Binding-site contacts:
Ligand atom O7 contacts residue ASN719 of chain 1.A at 4.0 Å.
Ligand atom O3 contacts residue GLN1073 of chain 1.A at 4.1 Å.
Ligand atom C3 contacts residue ASN719 of chain 1.A at 3.6 Å.
Ligand atom O3 contacts residue ASN719 of chain 1.A at 3.9 Å.
Ligand atom C5 contacts residue LEU924 of chain 1.A at 4.0 Å (hydrophobic).
Ligand atom C7 contacts residue ASN719 of chain 1.A at 4.0 Å.
Ligand atom O6 contacts residue GLN928 of chain 1.A at 3.8 Å.
Ligand atom C5 contacts residue ASN719 of chain 1.A at 3.6 Å.
Ligand atom O5 contacts residue ASN719 of chain 1.A at 2.3 Å (h-bond).
Ligand atom C4 contacts residue ASN719 of chain 1.A at 4.2 Å.
Ligand atom N2 contacts residue ASN719 of chain 1.A at 3.3 Å (h-bond).
Ligand atom C1 contacts residue ASN719 of chain 1.A at 1.4 Å.
Ligand atom C2 contacts residue ASN719 of chain 1.A at 2.4 Å.
Ligand atom C6 contacts residue GLN928 of chain 1.A at 4.5 Å.
Ligand atom O4 contacts residue LEU924 of chain 1.A at 4.2 Å.
Ligand atom O5 contacts residue GLN1073 of chain 1.A at 4.4 Å.
Ligand atom C1 contacts residue GLN1073 of chain 1.A at 4.4 Å.
Ligand atom C6 contacts residue LEU924 of chain 1.A at 4.2 Å (hydrophobic).

The small molecule below binds the protein below.
Small molecule (SMILES): CC(=O)N[C@@H]1[C@@H](O)[C@H](O)[C@@H](CO)O[C@H]1O

Sequence of chain 1.A:
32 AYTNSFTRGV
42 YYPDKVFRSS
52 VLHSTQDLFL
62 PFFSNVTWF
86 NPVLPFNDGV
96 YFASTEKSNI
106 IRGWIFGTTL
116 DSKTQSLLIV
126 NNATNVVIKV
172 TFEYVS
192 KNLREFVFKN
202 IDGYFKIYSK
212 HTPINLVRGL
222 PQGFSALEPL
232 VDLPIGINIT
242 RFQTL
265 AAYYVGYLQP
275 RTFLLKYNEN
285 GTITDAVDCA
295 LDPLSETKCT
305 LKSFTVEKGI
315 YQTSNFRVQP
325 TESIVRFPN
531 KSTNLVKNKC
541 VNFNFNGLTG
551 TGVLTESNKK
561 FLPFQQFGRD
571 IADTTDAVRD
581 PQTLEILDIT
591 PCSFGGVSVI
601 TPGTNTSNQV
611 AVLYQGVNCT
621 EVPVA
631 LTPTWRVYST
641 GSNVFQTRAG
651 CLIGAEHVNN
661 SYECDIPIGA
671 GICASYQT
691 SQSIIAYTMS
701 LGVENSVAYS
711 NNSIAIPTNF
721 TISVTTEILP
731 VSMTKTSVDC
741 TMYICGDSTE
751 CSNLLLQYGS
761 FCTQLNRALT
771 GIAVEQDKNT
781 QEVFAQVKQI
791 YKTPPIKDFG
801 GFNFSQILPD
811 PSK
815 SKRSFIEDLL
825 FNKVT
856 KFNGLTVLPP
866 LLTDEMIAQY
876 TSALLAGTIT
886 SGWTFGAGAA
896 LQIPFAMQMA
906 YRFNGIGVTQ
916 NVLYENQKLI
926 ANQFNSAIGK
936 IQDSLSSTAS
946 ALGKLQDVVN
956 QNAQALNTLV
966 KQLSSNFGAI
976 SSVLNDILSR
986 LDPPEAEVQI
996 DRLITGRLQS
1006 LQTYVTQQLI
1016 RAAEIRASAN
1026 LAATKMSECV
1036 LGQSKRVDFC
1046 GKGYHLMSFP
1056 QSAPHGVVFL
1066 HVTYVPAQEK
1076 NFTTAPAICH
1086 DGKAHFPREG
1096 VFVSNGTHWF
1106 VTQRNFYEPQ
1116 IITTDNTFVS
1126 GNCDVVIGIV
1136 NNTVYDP